Sequence of chain 2.D:
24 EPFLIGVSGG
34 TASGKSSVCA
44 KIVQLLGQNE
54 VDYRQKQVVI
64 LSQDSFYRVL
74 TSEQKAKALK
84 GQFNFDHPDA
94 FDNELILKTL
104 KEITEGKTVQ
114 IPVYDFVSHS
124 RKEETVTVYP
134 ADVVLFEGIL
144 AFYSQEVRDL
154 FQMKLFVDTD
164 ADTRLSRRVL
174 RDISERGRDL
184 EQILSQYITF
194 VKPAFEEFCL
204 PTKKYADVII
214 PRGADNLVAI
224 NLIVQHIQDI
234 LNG

This small molecule binds to this protein.
Small molecule (SMILES): [N-]=[N+]=N[C@@H]1[C@H](O)[C@@H](CO)O[C@H]1n1ccc(=O)[nH]c1=O

Binding-site contacts:
Ligand atom C4 contacts residue PHE86 of chain 2.D at 3.8 Å (hydrophobic).
Ligand atom O4 contacts residue PHE193 of chain 2.D at 3.2 Å.
Ligand atom C5' contacts residue ARG171 of chain 2.D at 3.6 Å.
Ligand atom O2 contacts residue ASP89 of chain 2.D at 2.4 Å (salt-bridge).
Ligand atom O3' contacts residue ASP67 of chain 2.D at 4.1 Å.
Ligand atom C1' contacts residue ASP89 of chain 2.D at 3.1 Å.
Ligand atom C4' contacts residue ASP89 of chain 2.D at 3.3 Å.
Ligand atom C4 contacts residue PHE193 of chain 2.D at 3.9 Å (hydrophobic).
Ligand atom C1' contacts residue PHE88 of chain 2.D at 3.7 Å (hydrophobic).
Ligand atom C4 contacts residue GLN189 of chain 2.D at 3.3 Å.
Ligand atom O2 contacts residue VAL194 of chain 2.D at 3.4 Å.
Ligand atom O4 contacts residue GLN189 of chain 2.D at 3.3 Å (h-bond).
Ligand atom O2 contacts residue PHE88 of chain 2.D at 3.9 Å.
Ligand atom N5' contacts residue PHE119 of chain 2.D at 3.9 Å.
Ligand atom C2 contacts residue VAL194 of chain 2.D at 4.1 Å (hydrophobic).
Ligand atom O4' contacts residue ASP89 of chain 2.D at 3.0 Å (salt-bridge).
Ligand atom C6 contacts residue PHE88 of chain 2.D at 3.4 Å (hydrophobic).
Ligand atom O2 contacts residue PHE193 of chain 2.D at 3.7 Å.
Ligand atom O4 contacts residue PHE86 of chain 2.D at 3.6 Å (h-bond).
Ligand atom C2 contacts residue ASP89 of chain 2.D at 3.2 Å.
Ligand atom N3 contacts residue ASN87 of chain 2.D at 4.0 Å.
Ligand atom C3' contacts residue TYR70 of chain 2.D at 3.5 Å (hydrophobic).
Ligand atom O3' contacts residue TYR70 of chain 2.D at 2.1 Å (h-bond).
Ligand atom C6 contacts residue GLN189 of chain 2.D at 4.0 Å.
Ligand atom N3 contacts residue GLN189 of chain 2.D at 3.8 Å.
Ligand atom N1 contacts residue ASP89 of chain 2.D at 3.5 Å (salt-bridge).
Ligand atom C5' contacts residue THR34 of chain 2.D at 3.3 Å.
Ligand atom C2' contacts residue TYR70 of chain 2.D at 4.0 Å (hydrophobic).
Ligand atom C5' contacts residue ASP89 of chain 2.D at 3.5 Å.
Ligand atom C5 contacts residue PHE88 of chain 2.D at 3.4 Å (hydrophobic).
Ligand atom O5' contacts residue THR34 of chain 2.D at 3.8 Å.
Ligand atom C2' contacts residue PHE88 of chain 2.D at 4.0 Å (hydrophobic).
Ligand atom C4 contacts residue PHE88 of chain 2.D at 4.0 Å (hydrophobic).
Ligand atom C2 contacts residue PHE88 of chain 2.D at 3.7 Å (hydrophobic).
Ligand atom N3' contacts residue PHE88 of chain 2.D at 4.0 Å.
Ligand atom C5 contacts residue GLN189 of chain 2.D at 3.3 Å.
Ligand atom N3 contacts residue PHE193 of chain 2.D at 3.5 Å.
Ligand atom N3 contacts residue PHE88 of chain 2.D at 4.1 Å.
Ligand atom O4' contacts residue ARG171 of chain 2.D at 3.3 Å (salt-bridge).
Ligand atom N1 contacts residue PHE88 of chain 2.D at 3.9 Å.